Binding-site contacts:
Ligand atom C6 contacts residue GLN59 of chain 1.C at 4.2 Å.
Ligand atom O7 contacts residue HIS53 of chain 1.C at 4.3 Å.
Ligand atom O4 contacts residue HIS55 of chain 1.C at 3.3 Å (h-bond).
Ligand atom O7 contacts residue GLN59 of chain 1.C at 4.0 Å.
Ligand atom O7 contacts residue ALA96 of chain 1.C at 4.5 Å.
Ligand atom C5 contacts residue ALA108 of chain 1.C at 4.5 Å (hydrophobic).
Ligand atom C6 contacts residue VAL42 of chain 1.C at 4.2 Å (hydrophobic).
Ligand atom O7 contacts residue MN1 of chain 1.O at 3.5 Å.
Ligand atom O7 contacts residue HIS106 of chain 1.C at 3.1 Å (h-bond).
Ligand atom C6 contacts residue HIS106 of chain 1.C at 4.1 Å.
Ligand atom C6 contacts residue ALA108 of chain 1.C at 4.4 Å (hydrophobic).
Ligand atom C2 contacts residue VAL42 of chain 1.C at 4.4 Å (hydrophobic).
Ligand atom C9 contacts residue ILE25 of chain 1.C at 4.3 Å (hydrophobic).
Ligand atom C3 contacts residue TRP120 of chain 1.C at 4.5 Å (hydrophobic).
Ligand atom C3 contacts residue GLN59 of chain 1.C at 4.1 Å.
Ligand atom C5 contacts residue HIS53 of chain 1.C at 3.9 Å.
Ligand atom C8 contacts residue ALA40 of chain 1.C at 4.2 Å (hydrophobic).
Ligand atom O4 contacts residue MN1 of chain 1.O at 2.3 Å.
Ligand atom C8 contacts residue GLN110 of chain 1.C at 3.8 Å.
Ligand atom C5 contacts residue THR50 of chain 1.C at 4.2 Å.
Ligand atom C6 contacts residue THR50 of chain 1.C at 4.3 Å.
Ligand atom O7 contacts residue LEU61 of chain 1.C at 4.1 Å.
Ligand atom C8 contacts residue ALA108 of chain 1.C at 4.0 Å (hydrophobic).
Ligand atom O4 contacts residue HIS53 of chain 1.C at 3.1 Å (h-bond).
Ligand atom O4 contacts residue GLN59 of chain 1.C at 2.6 Å (h-bond).
Ligand atom C5 contacts residue GLN59 of chain 1.C at 3.4 Å.
Ligand atom C5 contacts residue HIS106 of chain 1.C at 4.0 Å.
Ligand atom C5 contacts residue MN1 of chain 1.O at 3.3 Å.
Ligand atom O7 contacts residue THR50 of chain 1.C at 3.9 Å.
Ligand atom C8 contacts residue VAL42 of chain 1.C at 4.4 Å (hydrophobic).

A small-molecule ligand and the protein it binds are described below.
Small molecule (SMILES): C[N+](C)(C)CCCC(=O)O

Sequence of chain 1.C:
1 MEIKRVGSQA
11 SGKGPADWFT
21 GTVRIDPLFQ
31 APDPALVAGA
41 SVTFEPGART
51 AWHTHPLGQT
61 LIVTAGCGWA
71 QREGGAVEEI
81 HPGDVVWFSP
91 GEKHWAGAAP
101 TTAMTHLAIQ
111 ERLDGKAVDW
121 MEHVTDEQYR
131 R